Binding-site contacts:
Ligand atom C17 contacts residue LEU387 of chain 1.A at 3.7 Å (hydrophobic).
Ligand atom N2 contacts residue THR267 of chain 1.A at 3.8 Å.
Ligand atom C18 contacts residue LEU387 of chain 1.A at 3.7 Å (hydrophobic).
Ligand atom C7 contacts residue PHE268 of chain 1.A at 3.6 Å (hydrophobic).
Ligand atom C10 contacts residue PHE268 of chain 1.A at 3.7 Å (hydrophobic).
Ligand atom C8 contacts residue GLY197 of chain 1.A at 3.6 Å.
Ligand atom C15 contacts residue TYR418 of chain 1.A at 3.5 Å (hydrophobic).
Ligand atom C1 contacts residue ASN388 of chain 1.A at 3.4 Å.
Ligand atom C14 contacts residue MET196 of chain 1.A at 3.6 Å (hydrophobic).
Ligand atom O2 contacts residue LEU387 of chain 1.A at 3.8 Å.
Ligand atom C17 contacts residue TYR414 of chain 1.A at 3.5 Å (hydrophobic).
Ligand atom C3 contacts residue PHE268 of chain 1.A at 3.8 Å (hydrophobic).
Ligand atom C16 contacts residue TYR418 of chain 1.A at 3.5 Å (hydrophobic).
Ligand atom C8 contacts residue ALA193 of chain 1.A at 3.1 Å (hydrophobic).
Ligand atom C19 contacts residue VAL200 of chain 1.A at 3.9 Å (hydrophobic).
Ligand atom C8 contacts residue PHE268 of chain 1.A at 3.6 Å (hydrophobic).
Ligand atom O2 contacts residue GLN270 of chain 1.A at 3.1 Å (h-bond).
Ligand atom C16 contacts residue ALA417 of chain 1.A at 3.8 Å (hydrophobic).
Ligand atom C13 contacts residue ILE201 of chain 1.A at 3.8 Å (hydrophobic).
Ligand atom C7 contacts residue ALA193 of chain 1.A at 3.9 Å (hydrophobic).
Ligand atom C7 contacts residue GLY197 of chain 1.A at 3.8 Å.
Ligand atom C12 contacts residue PHE268 of chain 1.A at 3.7 Å (hydrophobic).
Ligand atom C1 contacts residue LEU387 of chain 1.A at 3.9 Å (hydrophobic).
Ligand atom C11 contacts residue ILE201 of chain 1.A at 3.9 Å (hydrophobic).
Ligand atom C14 contacts residue VAL200 of chain 1.A at 3.6 Å (hydrophobic).
Ligand atom C1 contacts residue VAL281 of chain 1.A at 3.8 Å (hydrophobic).
Ligand atom C9 contacts residue PHE268 of chain 1.A at 3.7 Å (hydrophobic).
Ligand atom C13 contacts residue TYR276 of chain 1.A at 3.6 Å (hydrophobic).
Ligand atom N2 contacts residue GLY197 of chain 1.A at 3.9 Å.
Ligand atom C15 contacts residue VAL200 of chain 1.A at 3.8 Å (hydrophobic).
Ligand atom C18 contacts residue TYR414 of chain 1.A at 3.6 Å (hydrophobic).
Ligand atom C13 contacts residue ASN251 of chain 1.A at 3.5 Å.
Ligand atom C9 contacts residue ASN251 of chain 1.A at 3.9 Å.
Ligand atom C13 contacts residue LEU248 of chain 1.A at 3.8 Å (hydrophobic).
Ligand atom C17 contacts residue ALA417 of chain 1.A at 3.6 Å (hydrophobic).
Ligand atom C9 contacts residue LEU257 of chain 1.A at 3.8 Å (hydrophobic).
Ligand atom O1 contacts residue ASN251 of chain 1.A at 3.2 Å (h-bond).
Ligand atom O1 contacts residue PHE268 of chain 1.A at 3.5 Å.
Ligand atom C16 contacts residue TYR414 of chain 1.A at 3.7 Å (hydrophobic).
Ligand atom C11 contacts residue PHE268 of chain 1.A at 3.6 Å (hydrophobic).

Sequence of chain 1.A:
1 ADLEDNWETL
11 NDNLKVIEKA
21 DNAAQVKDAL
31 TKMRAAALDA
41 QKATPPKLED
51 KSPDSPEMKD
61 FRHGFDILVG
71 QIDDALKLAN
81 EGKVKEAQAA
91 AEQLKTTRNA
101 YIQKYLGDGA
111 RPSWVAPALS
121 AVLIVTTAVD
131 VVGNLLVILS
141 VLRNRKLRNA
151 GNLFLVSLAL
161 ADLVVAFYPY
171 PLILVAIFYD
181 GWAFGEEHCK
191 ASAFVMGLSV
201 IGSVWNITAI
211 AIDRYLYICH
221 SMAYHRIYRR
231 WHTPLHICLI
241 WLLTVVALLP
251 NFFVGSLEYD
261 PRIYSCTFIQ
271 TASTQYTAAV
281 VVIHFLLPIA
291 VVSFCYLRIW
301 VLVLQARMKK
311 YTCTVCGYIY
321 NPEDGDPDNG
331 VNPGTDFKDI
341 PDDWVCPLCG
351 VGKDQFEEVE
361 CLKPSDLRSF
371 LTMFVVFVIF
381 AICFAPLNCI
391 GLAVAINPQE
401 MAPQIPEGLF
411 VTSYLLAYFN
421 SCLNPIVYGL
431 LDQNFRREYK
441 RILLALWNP

This small molecule binds to this protein.
Small molecule (SMILES): COc1ccc2[nH]c(-c3ccccc3)c(CCNC(C)=O)c2c1